Sequence of chain 2.A:
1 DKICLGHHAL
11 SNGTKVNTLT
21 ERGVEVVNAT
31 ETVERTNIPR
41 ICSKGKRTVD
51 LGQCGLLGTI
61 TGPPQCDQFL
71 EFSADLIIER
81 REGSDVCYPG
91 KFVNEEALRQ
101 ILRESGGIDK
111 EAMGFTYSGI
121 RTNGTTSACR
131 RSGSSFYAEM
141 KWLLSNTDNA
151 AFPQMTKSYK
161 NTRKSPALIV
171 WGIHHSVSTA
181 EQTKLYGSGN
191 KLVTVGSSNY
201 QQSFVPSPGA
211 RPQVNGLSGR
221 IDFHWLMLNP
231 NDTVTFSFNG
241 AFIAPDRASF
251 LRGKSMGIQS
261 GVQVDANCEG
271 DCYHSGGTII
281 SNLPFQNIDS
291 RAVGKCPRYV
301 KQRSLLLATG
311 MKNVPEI

A small-molecule ligand and the protein it binds are described below.
Small molecule (SMILES): CC(=O)N[C@@H]1[C@@H](O)[C@H](O)[C@@H](CO)O[C@H]1O

Binding-site contacts:
Ligand atom C3 contacts residue ASN123 of chain 2.A at 3.2 Å.
Ligand atom C1 contacts residue ASN123 of chain 2.A at 1.4 Å.
Ligand atom O3 contacts residue ASN123 of chain 2.A at 4.5 Å.
Ligand atom C2 contacts residue ASN123 of chain 2.A at 2.5 Å.
Ligand atom C5 contacts residue ASN123 of chain 2.A at 3.1 Å.
Ligand atom C5 contacts residue ARG121 of chain 2.A at 4.5 Å.
Ligand atom O5 contacts residue ASN123 of chain 2.A at 2.4 Å (h-bond).
Ligand atom N2 contacts residue ASN123 of chain 2.A at 2.8 Å (h-bond).
Ligand atom C6 contacts residue ASN123 of chain 2.A at 4.4 Å.
Ligand atom C7 contacts residue ASN123 of chain 2.A at 4.0 Å.
Ligand atom C4 contacts residue ASN123 of chain 2.A at 3.7 Å.